A small-molecule ligand and the protein it binds are described below.
Small molecule (SMILES): OC[C@H]1O[C@H](O[C@H]2[C@H](O)[C@@H](O)[C@H](OCCCCCC3CCCCC3)O[C@@H]2CO)[C@H](O)[C@@H](O)[C@@H]1O

Binding-site contacts:
Ligand atom O21 contacts residue TYR207 of chain 1.F at 3.1 Å (h-bond).
Ligand atom C17 contacts residue TYR207 of chain 1.F at 4.0 Å (hydrophobic).
Ligand atom O22 contacts residue TYR207 of chain 1.F at 2.8 Å.
Ligand atom C11 contacts residue PHE208 of chain 1.F at 4.2 Å (hydrophobic).
Ligand atom C18 contacts residue TYR207 of chain 1.F at 3.5 Å (hydrophobic).
Ligand atom C5 contacts residue PHE208 of chain 1.F at 4.2 Å (hydrophobic).
Ligand atom C4 contacts residue PHE208 of chain 1.F at 4.1 Å (hydrophobic).

Sequence of chain 1.F:
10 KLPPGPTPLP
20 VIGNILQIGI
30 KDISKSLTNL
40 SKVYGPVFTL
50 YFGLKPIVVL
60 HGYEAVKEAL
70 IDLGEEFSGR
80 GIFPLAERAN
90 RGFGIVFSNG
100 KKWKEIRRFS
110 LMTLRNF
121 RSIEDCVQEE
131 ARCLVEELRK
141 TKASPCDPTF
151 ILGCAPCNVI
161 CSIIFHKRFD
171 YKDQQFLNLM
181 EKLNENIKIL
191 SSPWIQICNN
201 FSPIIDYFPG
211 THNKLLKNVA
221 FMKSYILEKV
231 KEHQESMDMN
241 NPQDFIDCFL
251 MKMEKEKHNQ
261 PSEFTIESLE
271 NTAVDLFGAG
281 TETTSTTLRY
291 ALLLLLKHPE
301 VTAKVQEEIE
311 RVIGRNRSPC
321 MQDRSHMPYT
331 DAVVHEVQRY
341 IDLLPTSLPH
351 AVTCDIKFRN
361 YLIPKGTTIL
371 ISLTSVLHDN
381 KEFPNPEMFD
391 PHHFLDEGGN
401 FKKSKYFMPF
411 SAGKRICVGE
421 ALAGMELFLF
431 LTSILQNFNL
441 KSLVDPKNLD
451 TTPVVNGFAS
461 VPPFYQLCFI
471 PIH